Sequence of chain 1.F:
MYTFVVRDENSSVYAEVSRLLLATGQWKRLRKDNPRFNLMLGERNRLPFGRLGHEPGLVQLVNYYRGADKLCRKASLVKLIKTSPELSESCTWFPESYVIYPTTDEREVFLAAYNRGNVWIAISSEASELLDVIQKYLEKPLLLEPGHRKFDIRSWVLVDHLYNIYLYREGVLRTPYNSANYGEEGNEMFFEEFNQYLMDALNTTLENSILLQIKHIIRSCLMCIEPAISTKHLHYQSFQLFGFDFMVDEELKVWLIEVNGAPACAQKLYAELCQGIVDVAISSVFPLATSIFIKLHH

This small molecule binds to this protein.
Small molecule (SMILES): Nc1ncnc2c1ncn2[C@@H]1O[C@H](CO[P](=O)(O)O[P](=O)(O)CP(=O)(O)O)[C@@H](O)[C@H]1O

Binding-site contacts:
Ligand atom O2' contacts residue MET320 of chain 1.F at 3.3 Å.
Ligand atom C6 contacts residue GLN183 of chain 1.F at 4.1 Å.
Ligand atom N1 contacts residue MET320 of chain 1.F at 4.0 Å.
Ligand atom PG contacts residue GLU331 of chain 1.F at 4.1 Å.
Ligand atom O2A contacts residue GLU331 of chain 1.F at 2.9 Å (salt-bridge).
Ligand atom PA contacts residue GLU331 of chain 1.F at 3.3 Å.
Ligand atom O2G contacts residue ASN333 of chain 1.F at 2.8 Å (h-bond).
Ligand atom O3' contacts residue ASP200 of chain 1.F at 3.0 Å (salt-bridge).
Ligand atom N1 contacts residue TYR185 of chain 1.F at 3.5 Å.
Ligand atom N3 contacts residue LYS198 of chain 1.F at 3.2 Å (salt-bridge).
Ligand atom N6 contacts residue TYR185 of chain 1.F at 3.8 Å.
Ligand atom C6 contacts residue LEU186 of chain 1.F at 3.5 Å (hydrophobic).
Ligand atom O1A contacts residue GLU331 of chain 1.F at 3.0 Å (salt-bridge).
Ligand atom C2 contacts residue LYS198 of chain 1.F at 3.4 Å.
Ligand atom C4 contacts residue MET320 of chain 1.F at 4.0 Å (hydrophobic).
Ligand atom O1G contacts residue ASN333 of chain 1.F at 3.9 Å.
Ligand atom C2' contacts residue MET320 of chain 1.F at 4.1 Å (hydrophobic).
Ligand atom O2G contacts residue GLU331 of chain 1.F at 2.8 Å (salt-bridge).
Ligand atom O1A contacts residue ASP318 of chain 1.F at 3.8 Å.
Ligand atom N6 contacts residue LEU186 of chain 1.F at 3.1 Å.
Ligand atom C2 contacts residue TYR185 of chain 1.F at 3.2 Å (hydrophobic).
Ligand atom O1B contacts residue LYS74 of chain 1.F at 3.7 Å.
Ligand atom N1 contacts residue LEU186 of chain 1.F at 3.0 Å (h-bond).
Ligand atom N6 contacts residue GLN183 of chain 1.F at 3.1 Å (h-bond).
Ligand atom C8 contacts residue ILE330 of chain 1.F at 3.7 Å (hydrophobic).
Ligand atom PG contacts residue ASN333 of chain 1.F at 3.9 Å.
Ligand atom N3 contacts residue TYR185 of chain 1.F at 3.5 Å.
Ligand atom N6 contacts residue ILE148 of chain 1.F at 3.9 Å.
Ligand atom C2 contacts residue LEU186 of chain 1.F at 3.9 Å (hydrophobic).
Ligand atom C6 contacts residue TYR185 of chain 1.F at 4.0 Å (hydrophobic).
Ligand atom O3G contacts residue ASN333 of chain 1.F at 4.0 Å.
Ligand atom N7 contacts residue GLN183 of chain 1.F at 3.9 Å.
Ligand atom O1B contacts residue GLU331 of chain 1.F at 3.5 Å (salt-bridge).
Ligand atom N3 contacts residue MET320 of chain 1.F at 3.2 Å.
Ligand atom N7 contacts residue ILE148 of chain 1.F at 4.1 Å.
Ligand atom O2' contacts residue LYS198 of chain 1.F at 3.4 Å.
Ligand atom N6 contacts residue LYS184 of chain 1.F at 3.4 Å (salt-bridge).
Ligand atom C3' contacts residue ASP200 of chain 1.F at 3.7 Å.
Ligand atom C2 contacts residue MET320 of chain 1.F at 3.4 Å (hydrophobic).
Ligand atom N7 contacts residue ILE330 of chain 1.F at 3.9 Å.